Sequence of chain 1.B:
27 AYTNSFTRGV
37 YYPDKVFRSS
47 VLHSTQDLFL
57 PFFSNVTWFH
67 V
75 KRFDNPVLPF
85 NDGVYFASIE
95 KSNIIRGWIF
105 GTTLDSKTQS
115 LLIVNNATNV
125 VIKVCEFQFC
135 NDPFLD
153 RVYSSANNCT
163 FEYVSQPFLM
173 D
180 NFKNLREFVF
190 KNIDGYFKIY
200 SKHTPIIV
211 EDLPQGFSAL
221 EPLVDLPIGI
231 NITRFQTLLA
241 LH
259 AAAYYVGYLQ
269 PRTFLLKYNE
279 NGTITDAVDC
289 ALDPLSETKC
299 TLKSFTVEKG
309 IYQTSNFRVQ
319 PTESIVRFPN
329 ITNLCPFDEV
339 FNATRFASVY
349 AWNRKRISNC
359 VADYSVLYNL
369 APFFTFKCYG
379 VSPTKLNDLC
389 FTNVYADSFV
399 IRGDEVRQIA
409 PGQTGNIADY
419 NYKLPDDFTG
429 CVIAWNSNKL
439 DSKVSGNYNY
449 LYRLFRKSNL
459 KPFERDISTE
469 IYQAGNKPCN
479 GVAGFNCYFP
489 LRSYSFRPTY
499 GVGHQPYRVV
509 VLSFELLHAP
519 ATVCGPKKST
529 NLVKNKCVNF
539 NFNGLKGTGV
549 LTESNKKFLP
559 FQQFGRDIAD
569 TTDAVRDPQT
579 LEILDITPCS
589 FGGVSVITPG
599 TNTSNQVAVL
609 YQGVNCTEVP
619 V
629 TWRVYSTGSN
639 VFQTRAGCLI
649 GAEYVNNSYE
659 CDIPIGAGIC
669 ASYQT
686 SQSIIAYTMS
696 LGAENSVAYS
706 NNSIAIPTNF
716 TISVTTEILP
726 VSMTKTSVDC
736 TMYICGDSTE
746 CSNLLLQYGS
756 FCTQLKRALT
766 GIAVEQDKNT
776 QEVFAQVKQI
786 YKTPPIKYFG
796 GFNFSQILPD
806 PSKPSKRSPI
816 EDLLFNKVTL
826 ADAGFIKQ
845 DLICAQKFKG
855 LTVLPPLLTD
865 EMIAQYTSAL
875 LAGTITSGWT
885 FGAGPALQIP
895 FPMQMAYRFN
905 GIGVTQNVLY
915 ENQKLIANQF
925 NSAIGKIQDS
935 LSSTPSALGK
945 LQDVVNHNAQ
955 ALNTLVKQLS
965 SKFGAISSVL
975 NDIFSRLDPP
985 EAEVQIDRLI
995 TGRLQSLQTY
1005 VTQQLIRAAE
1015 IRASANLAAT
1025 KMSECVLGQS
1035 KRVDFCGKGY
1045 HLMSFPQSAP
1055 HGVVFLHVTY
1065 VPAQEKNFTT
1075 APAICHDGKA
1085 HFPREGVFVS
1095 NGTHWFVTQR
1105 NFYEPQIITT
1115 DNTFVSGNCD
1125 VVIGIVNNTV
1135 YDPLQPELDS

The protein below binds the small molecule below.
Small molecule (SMILES): CC(=O)N[C@@H]1[C@@H](O)[C@H](O)[C@@H](CO)O[C@H]1O

Sequence of chain 1.C:
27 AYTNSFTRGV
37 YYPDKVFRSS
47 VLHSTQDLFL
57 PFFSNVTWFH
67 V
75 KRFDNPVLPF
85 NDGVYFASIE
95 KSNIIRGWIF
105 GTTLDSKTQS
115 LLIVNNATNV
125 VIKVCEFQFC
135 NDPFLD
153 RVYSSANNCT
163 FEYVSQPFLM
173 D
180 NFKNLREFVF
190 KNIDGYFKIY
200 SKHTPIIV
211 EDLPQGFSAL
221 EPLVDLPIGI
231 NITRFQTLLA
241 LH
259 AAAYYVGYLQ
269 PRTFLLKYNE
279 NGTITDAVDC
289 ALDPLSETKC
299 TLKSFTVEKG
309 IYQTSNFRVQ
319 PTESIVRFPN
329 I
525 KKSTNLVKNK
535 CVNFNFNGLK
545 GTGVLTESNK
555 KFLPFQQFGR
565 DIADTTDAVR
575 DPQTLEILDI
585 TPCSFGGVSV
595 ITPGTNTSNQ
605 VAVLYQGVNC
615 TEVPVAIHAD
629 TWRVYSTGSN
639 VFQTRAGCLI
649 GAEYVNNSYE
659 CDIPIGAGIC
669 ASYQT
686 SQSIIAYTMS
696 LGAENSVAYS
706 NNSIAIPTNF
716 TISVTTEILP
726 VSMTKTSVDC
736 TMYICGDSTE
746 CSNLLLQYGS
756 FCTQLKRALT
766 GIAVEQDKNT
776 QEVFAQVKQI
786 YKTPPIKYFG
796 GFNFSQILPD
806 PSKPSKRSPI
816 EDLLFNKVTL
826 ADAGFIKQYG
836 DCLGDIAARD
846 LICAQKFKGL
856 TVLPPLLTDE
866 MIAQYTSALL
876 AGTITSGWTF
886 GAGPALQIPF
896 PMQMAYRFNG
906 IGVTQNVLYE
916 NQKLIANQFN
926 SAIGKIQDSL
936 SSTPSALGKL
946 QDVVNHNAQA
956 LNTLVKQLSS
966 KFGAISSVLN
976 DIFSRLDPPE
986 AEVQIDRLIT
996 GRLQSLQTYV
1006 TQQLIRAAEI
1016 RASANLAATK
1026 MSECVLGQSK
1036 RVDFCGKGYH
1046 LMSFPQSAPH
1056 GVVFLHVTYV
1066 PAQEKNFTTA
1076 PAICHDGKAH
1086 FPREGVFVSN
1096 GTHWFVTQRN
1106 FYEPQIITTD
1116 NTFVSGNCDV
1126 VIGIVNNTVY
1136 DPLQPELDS

Binding-site contacts:
Ligand atom N2 contacts residue ASN1071 of chain 1.C at 2.9 Å (h-bond).
Ligand atom C8 contacts residue LYS1070 of chain 1.C at 4.2 Å.
Ligand atom C8 contacts residue GLU1069 of chain 1.C at 4.0 Å.
Ligand atom C4 contacts residue ASN1071 of chain 1.C at 4.2 Å.
Ligand atom C7 contacts residue ASN1071 of chain 1.C at 3.6 Å.
Ligand atom C5 contacts residue ASN1071 of chain 1.C at 3.6 Å.
Ligand atom C1 contacts residue GLN892 of chain 1.B at 4.4 Å.
Ligand atom C8 contacts residue ASN1071 of chain 1.C at 4.0 Å.
Ligand atom C1 contacts residue ASN1071 of chain 1.C at 1.4 Å.
Ligand atom O5 contacts residue ASN1071 of chain 1.C at 2.3 Å (h-bond).
Ligand atom C6 contacts residue ALA703 of chain 1.C at 4.0 Å (hydrophobic).
Ligand atom O7 contacts residue ASN1071 of chain 1.C at 4.1 Å.
Ligand atom C3 contacts residue ASN1071 of chain 1.C at 3.8 Å.
Ligand atom C5 contacts residue ALA703 of chain 1.C at 3.8 Å (hydrophobic).
Ligand atom C2 contacts residue ASN1071 of chain 1.C at 2.5 Å.